Sequence of chain 1.A:
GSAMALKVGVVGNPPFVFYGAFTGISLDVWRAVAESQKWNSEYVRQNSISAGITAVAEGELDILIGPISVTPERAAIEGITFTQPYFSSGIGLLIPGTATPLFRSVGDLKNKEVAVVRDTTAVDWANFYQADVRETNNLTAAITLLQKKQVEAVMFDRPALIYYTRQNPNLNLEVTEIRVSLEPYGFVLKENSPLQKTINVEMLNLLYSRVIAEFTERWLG

Binding-site contacts:
Ligand atom CG contacts residue PRO72 of chain 1.A at 3.8 Å (hydrophobic).
Ligand atom OE2 contacts residue ASN13 of chain 1.A at 3.0 Å (h-bond).
Ligand atom OXT contacts residue ASP124 of chain 1.A at 4.1 Å.
Ligand atom N contacts residue TYR190 of chain 1.A at 3.6 Å.
Ligand atom O contacts residue ILE54 of chain 1.A at 3.3 Å.
Ligand atom CA contacts residue SER74 of chain 1.A at 3.8 Å.
Ligand atom CB contacts residue ILE54 of chain 1.A at 4.0 Å (hydrophobic).
Ligand atom CG contacts residue PHE161 of chain 1.A at 3.9 Å (hydrophobic).
Ligand atom O contacts residue ILE73 of chain 1.A at 3.8 Å.
Ligand atom N contacts residue ASP162 of chain 1.A at 2.7 Å (salt-bridge).
Ligand atom OXT contacts residue ILE54 of chain 1.A at 3.6 Å.
Ligand atom C contacts residue SER74 of chain 1.A at 3.6 Å.
Ligand atom C contacts residue THR126 of chain 1.A at 4.0 Å.
Ligand atom O contacts residue PRO72 of chain 1.A at 3.6 Å (h-bond).
Ligand atom CD contacts residue PHE161 of chain 1.A at 3.5 Å (hydrophobic).
Ligand atom CD contacts residue ASN13 of chain 1.A at 3.5 Å.
Ligand atom N contacts residue PRO72 of chain 1.A at 2.8 Å (h-bond).
Ligand atom OE1 contacts residue ASN13 of chain 1.A at 2.9 Å (h-bond).
Ligand atom CA contacts residue PRO72 of chain 1.A at 3.6 Å (hydrophobic).
Ligand atom OE1 contacts residue PHE161 of chain 1.A at 3.7 Å.
Ligand atom C contacts residue ILE54 of chain 1.A at 3.5 Å (hydrophobic).
Ligand atom C contacts residue ARG79 of chain 1.A at 3.5 Å.
Ligand atom CD contacts residue PRO72 of chain 1.A at 3.8 Å (hydrophobic).
Ligand atom CG contacts residue ASP162 of chain 1.A at 3.2 Å.
Ligand atom OXT contacts residue ARG79 of chain 1.A at 2.9 Å (salt-bridge).
Ligand atom OE2 contacts residue PHE161 of chain 1.A at 3.7 Å.
Ligand atom CD contacts residue GLY12 of chain 1.A at 4.0 Å.
Ligand atom O contacts residue ARG79 of chain 1.A at 2.7 Å (salt-bridge).
Ligand atom CA contacts residue ASP162 of chain 1.A at 3.5 Å.
Ligand atom OXT contacts residue THR125 of chain 1.A at 3.2 Å.
Ligand atom CB contacts residue PRO72 of chain 1.A at 3.5 Å (hydrophobic).
Ligand atom OE1 contacts residue GLY12 of chain 1.A at 3.6 Å.
Ligand atom OXT contacts residue THR126 of chain 1.A at 3.0 Å (h-bond).
Ligand atom OE2 contacts residue GLY12 of chain 1.A at 3.9 Å.
Ligand atom OE2 contacts residue PRO72 of chain 1.A at 3.4 Å.
Ligand atom O contacts residue THR126 of chain 1.A at 4.1 Å.
Ligand atom N contacts residue SER74 of chain 1.A at 2.9 Å (h-bond).
Ligand atom C contacts residue PRO72 of chain 1.A at 4.1 Å (hydrophobic).
Ligand atom O contacts residue SER74 of chain 1.A at 2.8 Å (h-bond).
Ligand atom CB contacts residue ASP162 of chain 1.A at 3.8 Å.

The small molecule below binds the protein below.
Small molecule (SMILES): N[C@@H](CCC(=O)O)C(=O)O